Sequence of chain 1.B:
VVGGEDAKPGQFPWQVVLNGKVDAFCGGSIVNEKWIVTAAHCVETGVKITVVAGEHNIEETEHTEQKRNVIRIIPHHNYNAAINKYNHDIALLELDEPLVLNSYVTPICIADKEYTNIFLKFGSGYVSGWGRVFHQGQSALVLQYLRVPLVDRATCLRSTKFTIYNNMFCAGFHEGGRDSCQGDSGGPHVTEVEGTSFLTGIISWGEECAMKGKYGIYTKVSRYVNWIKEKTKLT

This protein binds this small molecule.
Small molecule (SMILES): C[C@@H](O)[C@H](CCCN=C(N)N)NC(=O)CNC(=O)[C@@H](N)CCC(=O)O

Binding-site contacts:
Ligand atom CA contacts residue SER185 of chain 1.B at 2.2 Å.
Ligand atom C contacts residue TYR86 of chain 1.B at 3.4 Å (hydrophobic).
Ligand atom CZ contacts residue SER180 of chain 1.B at 3.3 Å.
Ligand atom N contacts residue HIS41 of chain 1.B at 3.2 Å (h-bond).
Ligand atom N contacts residue SER185 of chain 1.B at 3.0 Å (h-bond).
Ligand atom C contacts residue HIS41 of chain 1.B at 2.6 Å.
Ligand atom O contacts residue TRP205 of chain 1.B at 3.4 Å.
Ligand atom O contacts residue GLY183 of chain 1.B at 3.0 Å (h-bond).
Ligand atom NH1 contacts residue GLU208 of chain 1.B at 2.9 Å (salt-bridge).
Ligand atom CG contacts residue GLN182 of chain 1.B at 3.5 Å.
Ligand atom NH2 contacts residue GLY216 of chain 1.B at 3.7 Å.
Ligand atom CB contacts residue SER204 of chain 1.B at 3.5 Å.
Ligand atom NH1 contacts residue GLY206 of chain 1.B at 3.7 Å.
Ligand atom CZ contacts residue ASP179 of chain 1.B at 3.7 Å.
Ligand atom C1 contacts residue HIS41 of chain 1.B at 1.5 Å.
Ligand atom NH1 contacts residue SER180 of chain 1.B at 3.5 Å (h-bond).
Ligand atom NH2 contacts residue SER180 of chain 1.B at 2.8 Å (h-bond).
Ligand atom NE contacts residue TRP205 of chain 1.B at 3.6 Å.
Ligand atom NH2 contacts residue ASP179 of chain 1.B at 3.1 Å (salt-bridge).
Ligand atom CA contacts residue GLY206 of chain 1.B at 3.1 Å.
Ligand atom C1 contacts residue SER185 of chain 1.B at 2.4 Å.
Ligand atom NE contacts residue GLY206 of chain 1.B at 3.5 Å (h-bond).
Ligand atom O contacts residue GLN182 of chain 1.B at 2.7 Å (h-bond).
Ligand atom CD contacts residue TRP205 of chain 1.B at 3.7 Å (hydrophobic).
Ligand atom CG contacts residue GLY206 of chain 1.B at 3.4 Å.
Ligand atom N contacts residue SER204 of chain 1.B at 3.1 Å (h-bond).
Ligand atom C contacts residue SER185 of chain 1.B at 1.4 Å.
Ligand atom O contacts residue GLY206 of chain 1.B at 3.0 Å (h-bond).
Ligand atom CA contacts residue TYR86 of chain 1.B at 2.5 Å (hydrophobic).
Ligand atom C contacts residue GLN182 of chain 1.B at 3.5 Å.
Ligand atom O contacts residue SER185 of chain 1.B at 2.3 Å (h-bond).
Ligand atom NH1 contacts residue CYS209 of chain 1.B at 3.6 Å.
Ligand atom C contacts residue GLY206 of chain 1.B at 3.5 Å.
Ligand atom CB contacts residue CYS181 of chain 1.B at 3.7 Å (hydrophobic).
Ligand atom CB contacts residue SER185 of chain 1.B at 2.7 Å.
Ligand atom CB contacts residue GLY206 of chain 1.B at 3.5 Å.
Ligand atom CA contacts residue HIS41 of chain 1.B at 3.4 Å.
Ligand atom N contacts residue TYR86 of chain 1.B at 2.3 Å (h-bond).
Ligand atom NH1 contacts residue ASP179 of chain 1.B at 2.9 Å (salt-bridge).
Ligand atom CA contacts residue SER204 of chain 1.B at 3.4 Å.